Sequence of chain 1.A:
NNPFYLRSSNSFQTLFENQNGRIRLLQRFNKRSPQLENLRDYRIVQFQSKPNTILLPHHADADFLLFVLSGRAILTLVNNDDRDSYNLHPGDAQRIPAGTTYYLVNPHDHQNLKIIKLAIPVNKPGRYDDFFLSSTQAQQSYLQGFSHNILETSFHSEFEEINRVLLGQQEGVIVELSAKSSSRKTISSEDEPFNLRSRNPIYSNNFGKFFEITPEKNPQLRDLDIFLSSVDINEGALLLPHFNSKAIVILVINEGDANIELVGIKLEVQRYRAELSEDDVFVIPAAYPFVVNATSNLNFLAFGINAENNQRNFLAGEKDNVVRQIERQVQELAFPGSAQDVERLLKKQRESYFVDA

Sequence of chain 1.C:
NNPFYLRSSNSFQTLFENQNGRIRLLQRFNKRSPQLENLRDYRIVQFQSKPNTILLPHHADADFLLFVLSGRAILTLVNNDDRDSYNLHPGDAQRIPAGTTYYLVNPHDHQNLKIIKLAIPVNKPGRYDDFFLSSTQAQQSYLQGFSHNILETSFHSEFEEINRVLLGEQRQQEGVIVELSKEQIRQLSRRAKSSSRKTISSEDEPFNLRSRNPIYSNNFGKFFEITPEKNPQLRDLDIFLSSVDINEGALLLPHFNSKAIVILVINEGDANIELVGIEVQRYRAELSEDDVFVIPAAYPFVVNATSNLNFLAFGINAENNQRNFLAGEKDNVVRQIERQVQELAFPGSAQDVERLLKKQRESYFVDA

The protein below binds the small molecule below.
Small molecule (SMILES): CC(=O)N[C@@H]1[C@@H](O)[C@H](O)[C@@H](CO)O[C@H]1O

Binding-site contacts:
Ligand atom O6 contacts residue ASN282 of chain 1.A at 2.9 Å (h-bond).
Ligand atom C3 contacts residue ASN328 of chain 1.A at 3.8 Å.
Ligand atom C7 contacts residue ASN156 of chain 1.C at 3.7 Å.
Ligand atom N2 contacts residue ASN328 of chain 1.A at 2.8 Å (h-bond).
Ligand atom C3 contacts residue ASN156 of chain 1.C at 4.5 Å.
Ligand atom C8 contacts residue THR160 of chain 1.C at 2.6 Å.
Ligand atom C7 contacts residue ALA392 of chain 1.A at 4.1 Å (hydrophobic).
Ligand atom C7 contacts residue ASN328 of chain 1.A at 4.0 Å.
Ligand atom O5 contacts residue THR330 of chain 1.A at 3.4 Å.
Ligand atom C1 contacts residue THR330 of chain 1.A at 4.4 Å.
Ligand atom O3 contacts residue ASN156 of chain 1.C at 3.2 Å (h-bond).
Ligand atom C1 contacts residue ASN328 of chain 1.A at 1.5 Å.
Ligand atom C6 contacts residue THR330 of chain 1.A at 3.5 Å.
Ligand atom C7 contacts residue THR160 of chain 1.C at 4.0 Å.
Ligand atom C6 contacts residue ASN282 of chain 1.A at 3.0 Å.
Ligand atom C2 contacts residue ASN328 of chain 1.A at 2.5 Å.
Ligand atom C8 contacts residue ALA392 of chain 1.A at 3.4 Å (hydrophobic).
Ligand atom N2 contacts residue ALA392 of chain 1.A at 3.8 Å.
Ligand atom C4 contacts residue ASN328 of chain 1.A at 4.3 Å.
Ligand atom C7 contacts residue LEU261 of chain 1.A at 4.3 Å (hydrophobic).
Ligand atom C5 contacts residue ASN328 of chain 1.A at 3.7 Å.
Ligand atom C5 contacts residue ASN282 of chain 1.A at 3.9 Å.
Ligand atom C6 contacts residue ASN328 of chain 1.A at 4.2 Å.
Ligand atom O7 contacts residue ILE157 of chain 1.C at 3.5 Å.
Ligand atom C8 contacts residue ASN156 of chain 1.C at 3.7 Å.
Ligand atom O5 contacts residue ASN282 of chain 1.A at 3.5 Å (h-bond).
Ligand atom O5 contacts residue ASN328 of chain 1.A at 2.4 Å (h-bond).
Ligand atom C5 contacts residue THR330 of chain 1.A at 3.7 Å.
Ligand atom O7 contacts residue ASN156 of chain 1.C at 3.1 Å (h-bond).
Ligand atom C8 contacts residue LEU261 of chain 1.A at 3.7 Å (hydrophobic).
Ligand atom C7 contacts residue ILE157 of chain 1.C at 4.1 Å (hydrophobic).
Ligand atom C8 contacts residue ILE157 of chain 1.C at 4.2 Å (hydrophobic).